Binding-site contacts:
Ligand atom CAP contacts residue SER172 of chain 1.A at 3.3 Å.
Ligand atom CAG contacts residue SER192 of chain 1.A at 3.5 Å.
Ligand atom CA contacts residue GLU189 of chain 1.A at 3.5 Å.
Ligand atom O contacts residue ARG94 of chain 1.A at 2.7 Å (salt-bridge).
Ligand atom CAR contacts residue SER172 of chain 1.A at 3.6 Å.
Ligand atom N contacts residue THR89 of chain 1.A at 2.9 Å (h-bond).
Ligand atom N contacts residue PRO87 of chain 1.A at 3.0 Å (h-bond).
Ligand atom OAQ contacts residue VAL136 of chain 1.A at 3.3 Å.
Ligand atom O contacts residue SER140 of chain 1.A at 2.9 Å (h-bond).
Ligand atom CAH contacts residue SER172 of chain 1.A at 3.5 Å.
Ligand atom OAJ contacts residue GLU189 of chain 1.A at 3.1 Å (salt-bridge).
Ligand atom OAB contacts residue GLU189 of chain 1.A at 3.3 Å.
Ligand atom CAH contacts residue SER192 of chain 1.A at 3.4 Å.
Ligand atom CB contacts residue TYR60 of chain 1.A at 3.6 Å (hydrophobic).
Ligand atom NH contacts residue GLU189 of chain 1.A at 2.9 Å (salt-bridge).
Ligand atom OXT contacts residue PRO87 of chain 1.A at 3.7 Å.
Ligand atom CAA contacts residue SER192 of chain 1.A at 3.4 Å.
Ligand atom OXT contacts residue TYR60 of chain 1.A at 3.5 Å.
Ligand atom OAF contacts residue GLY139 of chain 1.A at 3.5 Å.
Ligand atom CAE contacts residue THR141 of chain 1.A at 3.4 Å.
Ligand atom NH contacts residue SER192 of chain 1.A at 2.8 Å (h-bond).
Ligand atom CAH contacts residue GLU12 of chain 1.A at 3.5 Å.
Ligand atom OXT contacts residue LEU88 of chain 1.A at 3.6 Å.
Ligand atom OXT contacts residue THR89 of chain 1.A at 2.9 Å (h-bond).
Ligand atom OAB contacts residue THR141 of chain 1.A at 2.6 Å (h-bond).
Ligand atom O contacts residue TYR60 of chain 1.A at 3.6 Å.
Ligand atom OAC contacts residue GLU189 of chain 1.A at 2.9 Å (salt-bridge).
Ligand atom N contacts residue GLU189 of chain 1.A at 2.9 Å (salt-bridge).
Ligand atom OAF contacts residue THR141 of chain 1.A at 3.0 Å (h-bond).
Ligand atom C contacts residue SER140 of chain 1.A at 3.3 Å.
Ligand atom CAG contacts residue MET188 of chain 1.A at 3.6 Å (hydrophobic).
Ligand atom OAF contacts residue SER140 of chain 1.A at 3.1 Å (h-bond).
Ligand atom OXT contacts residue ARG94 of chain 1.A at 2.8 Å (salt-bridge).
Ligand atom CAI contacts residue GLU12 of chain 1.A at 3.6 Å.
Ligand atom CA contacts residue SER140 of chain 1.A at 3.2 Å.
Ligand atom C contacts residue TYR60 of chain 1.A at 3.6 Å (hydrophobic).
Ligand atom CA contacts residue THR89 of chain 1.A at 3.5 Å.
Ligand atom CAA contacts residue GLU189 of chain 1.A at 3.3 Å.
Ligand atom CAA contacts residue TYR215 of chain 1.A at 3.4 Å (hydrophobic).
Ligand atom C contacts residue ARG94 of chain 1.A at 3.4 Å.

A protein and the small-molecule ligand that binds it are described below.
Small molecule (SMILES): CN[C@H]1[C@H]2O[C@@](C[C@H](N)C(=O)O)(C(=O)O)C[C@H]2OC[C@H]1O

Sequence of chain 1.A:
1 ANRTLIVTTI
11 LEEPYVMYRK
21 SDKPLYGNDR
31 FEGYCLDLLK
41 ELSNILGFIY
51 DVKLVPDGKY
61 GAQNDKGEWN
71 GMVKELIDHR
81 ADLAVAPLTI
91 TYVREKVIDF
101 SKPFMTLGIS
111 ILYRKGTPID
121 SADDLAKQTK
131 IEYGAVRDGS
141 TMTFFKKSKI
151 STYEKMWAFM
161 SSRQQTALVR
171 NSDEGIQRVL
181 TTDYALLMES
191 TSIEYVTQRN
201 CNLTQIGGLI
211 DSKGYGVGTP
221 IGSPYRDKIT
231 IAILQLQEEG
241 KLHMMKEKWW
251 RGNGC